Sequence of chain 1.C:
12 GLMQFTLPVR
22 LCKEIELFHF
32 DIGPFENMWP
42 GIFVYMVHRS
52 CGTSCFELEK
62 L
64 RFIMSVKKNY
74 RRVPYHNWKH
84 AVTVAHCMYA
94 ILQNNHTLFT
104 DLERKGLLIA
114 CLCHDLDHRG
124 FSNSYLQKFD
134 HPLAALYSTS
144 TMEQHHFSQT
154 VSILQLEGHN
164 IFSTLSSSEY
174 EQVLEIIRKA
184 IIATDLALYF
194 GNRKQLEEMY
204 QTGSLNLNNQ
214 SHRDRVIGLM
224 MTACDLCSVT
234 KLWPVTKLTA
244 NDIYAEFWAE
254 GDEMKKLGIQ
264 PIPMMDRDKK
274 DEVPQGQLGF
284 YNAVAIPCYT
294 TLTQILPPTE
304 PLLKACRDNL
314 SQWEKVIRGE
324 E

Binding-site contacts:
Ligand atom C17 contacts residue MET267 of chain 1.C at 3.7 Å (hydrophobic).
Ligand atom C17 contacts residue GLY279 of chain 1.C at 3.7 Å.
Ligand atom C3 contacts residue GLY279 of chain 1.C at 3.3 Å.
Ligand atom N2 contacts residue MET267 of chain 1.C at 3.5 Å (h-bond).
Ligand atom C7 contacts residue MET267 of chain 1.C at 3.2 Å (hydrophobic).
Ligand atom O6 contacts residue GLY279 of chain 1.C at 3.7 Å.
Ligand atom C29 contacts residue PRO266 of chain 1.C at 3.7 Å (hydrophobic).
Ligand atom C29 contacts residue GLU275 of chain 1.C at 3.3 Å.
Ligand atom C12 contacts residue SER231 of chain 1.C at 3.2 Å.
Ligand atom C22 contacts residue GLY279 of chain 1.C at 3.8 Å.
Ligand atom N2 contacts residue GLY279 of chain 1.C at 3.3 Å (h-bond).
Ligand atom C27 contacts residue VAL276 of chain 1.C at 3.7 Å (hydrophobic).
Ligand atom C22 contacts residue TYR247 of chain 1.C at 3.3 Å (hydrophobic).
Ligand atom C18 contacts residue MET267 of chain 1.C at 3.5 Å (hydrophobic).
Ligand atom N5 contacts residue PHE283 of chain 1.C at 3.6 Å.
Ligand atom C26 contacts residue GLU275 of chain 1.C at 3.8 Å.
Ligand atom C25 contacts residue HIS79 of chain 1.C at 3.5 Å.
Ligand atom C3 contacts residue MET267 of chain 1.C at 3.5 Å (hydrophobic).
Ligand atom C18 contacts residue GLN280 of chain 1.C at 3.1 Å.
Ligand atom C14 contacts residue GLY279 of chain 1.C at 3.3 Å.
Ligand atom C12 contacts residue ILE246 of chain 1.C at 3.7 Å (hydrophobic).
Ligand atom O6 contacts residue MET267 of chain 1.C at 3.6 Å.
Ligand atom N16 contacts residue PHE250 of chain 1.C at 3.8 Å.
Ligand atom C22 contacts residue MET267 of chain 1.C at 3.4 Å (hydrophobic).
Ligand atom C27 contacts residue MET267 of chain 1.C at 3.6 Å (hydrophobic).
Ligand atom N16 contacts residue PHE283 of chain 1.C at 3.8 Å.
Ligand atom C8 contacts residue GLY279 of chain 1.C at 3.5 Å.
Ligand atom C27 contacts residue GLU275 of chain 1.C at 3.4 Å.
Ligand atom C26 contacts residue PRO266 of chain 1.C at 3.5 Å (hydrophobic).
Ligand atom C14 contacts residue MET267 of chain 1.C at 3.5 Å (hydrophobic).
Ligand atom N9 contacts residue TYR78 of chain 1.C at 3.7 Å.
Ligand atom O15 contacts residue GLN280 of chain 1.C at 3.1 Å (h-bond).
Ligand atom C7 contacts residue GLY279 of chain 1.C at 3.2 Å.
Ligand atom C17 contacts residue GLN280 of chain 1.C at 3.6 Å.
Ligand atom C23 contacts residue GLY279 of chain 1.C at 3.7 Å.
Ligand atom C17 contacts residue PHE283 of chain 1.C at 3.0 Å (hydrophobic).
Ligand atom C8 contacts residue MET267 of chain 1.C at 3.3 Å (hydrophobic).
Ligand atom C18 contacts residue TYR247 of chain 1.C at 3.5 Å (hydrophobic).
Ligand atom C11 contacts residue PHE283 of chain 1.C at 3.8 Å (hydrophobic).
Ligand atom N2 contacts residue TYR247 of chain 1.C at 3.0 Å (h-bond).

A small-molecule ligand and the protein it binds are described below.
Small molecule (SMILES): Cc1oc(-c2ccccc2)nc1CCNC(=O)Nc1ccnn1-c1ccccc1